A protein and the small-molecule ligand that binds it are described below.
Small molecule (SMILES): O=C(Oc1c(Br)cc(Br)cc1CNC(=O)c1ccccc1[N+](=O)[O-])c1ccccc1

Sequence of chain 1.F:
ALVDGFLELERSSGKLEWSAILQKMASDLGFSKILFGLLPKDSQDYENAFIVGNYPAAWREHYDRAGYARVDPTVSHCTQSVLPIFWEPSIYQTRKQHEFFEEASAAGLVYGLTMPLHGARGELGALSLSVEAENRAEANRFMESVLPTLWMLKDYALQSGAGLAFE

Binding-site contacts:
Ligand atom O18 contacts residue TRP60 of chain 1.F at 3.2 Å (h-bond).
Ligand atom C4 contacts residue LEU36 of chain 1.F at 3.6 Å (hydrophobic).
Ligand atom BR2 contacts residue TYR47 of chain 1.F at 3.1 Å.
Ligand atom O22 contacts residue LEU36 of chain 1.F at 3.4 Å.
Ligand atom C4 contacts residue TYR64 of chain 1.F at 3.6 Å (hydrophobic).
Ligand atom O18 contacts residue ALA105 of chain 1.F at 3.7 Å.
Ligand atom C27 contacts residue GLY126 of chain 1.F at 3.5 Å.
Ligand atom C28 contacts residue TYR47 of chain 1.F at 3.8 Å (hydrophobic).
Ligand atom C9 contacts residue ASP73 of chain 1.F at 3.6 Å.
Ligand atom C6 contacts residue TYR64 of chain 1.F at 3.7 Å (hydrophobic).
Ligand atom C1 contacts residue TYR64 of chain 1.F at 3.5 Å (hydrophobic).
Ligand atom O20 contacts residue TYR64 of chain 1.F at 3.8 Å.
Ligand atom N16 contacts residue TYR56 of chain 1.F at 3.7 Å.
Ligand atom C12 contacts residue TRP88 of chain 1.F at 3.2 Å (hydrophobic).
Ligand atom C7 contacts residue ASP73 of chain 1.F at 3.5 Å.
Ligand atom C3 contacts residue TYR64 of chain 1.F at 3.4 Å (hydrophobic).
Ligand atom N8 contacts residue THR75 of chain 1.F at 3.8 Å.
Ligand atom O22 contacts residue GLY38 of chain 1.F at 3.5 Å.
Ligand atom N16 contacts residue TRP60 of chain 1.F at 3.6 Å (h-bond).
Ligand atom O18 contacts residue LEU110 of chain 1.F at 3.1 Å.
Ligand atom C2 contacts residue TYR64 of chain 1.F at 3.5 Å (hydrophobic).
Ligand atom O19 contacts residue TRP60 of chain 1.F at 3.1 Å (h-bond).
Ligand atom C15 contacts residue PHE101 of chain 1.F at 3.8 Å (hydrophobic).
Ligand atom C11 contacts residue TRP88 of chain 1.F at 3.6 Å (hydrophobic).
Ligand atom C5 contacts residue TYR64 of chain 1.F at 3.6 Å (hydrophobic).
Ligand atom C13 contacts residue TRP88 of chain 1.F at 3.5 Å (hydrophobic).
Ligand atom BR1 contacts residue TYR64 of chain 1.F at 3.6 Å.
Ligand atom C12 contacts residue THR75 of chain 1.F at 3.7 Å.
Ligand atom C9 contacts residue SER129 of chain 1.F at 3.6 Å.
Ligand atom N8 contacts residue ASP73 of chain 1.F at 2.7 Å (salt-bridge).
Ligand atom C10 contacts residue ASP73 of chain 1.F at 3.8 Å.
Ligand atom O19 contacts residue TYR56 of chain 1.F at 3.4 Å.
Ligand atom C30 contacts residue ALA127 of chain 1.F at 3.8 Å (hydrophobic).
Ligand atom O17 contacts residue SER129 of chain 1.F at 3.0 Å (h-bond).
Ligand atom C11 contacts residue THR115 of chain 1.F at 3.7 Å.
Ligand atom BR1 contacts residue TRP60 of chain 1.F at 3.7 Å.
Ligand atom O17 contacts residue TYR56 of chain 1.F at 2.8 Å (h-bond).
Ligand atom C11 contacts residue THR75 of chain 1.F at 3.6 Å.
Ligand atom C27 contacts residue LEU125 of chain 1.F at 3.7 Å (hydrophobic).
Ligand atom C13 contacts residue TYR93 of chain 1.F at 3.4 Å (hydrophobic).